A small-molecule ligand and the protein it binds are described below.
Small molecule (SMILES): COc1cc(/C=C/C(=O)O)ccc1O

Sequence of chain 1.B:
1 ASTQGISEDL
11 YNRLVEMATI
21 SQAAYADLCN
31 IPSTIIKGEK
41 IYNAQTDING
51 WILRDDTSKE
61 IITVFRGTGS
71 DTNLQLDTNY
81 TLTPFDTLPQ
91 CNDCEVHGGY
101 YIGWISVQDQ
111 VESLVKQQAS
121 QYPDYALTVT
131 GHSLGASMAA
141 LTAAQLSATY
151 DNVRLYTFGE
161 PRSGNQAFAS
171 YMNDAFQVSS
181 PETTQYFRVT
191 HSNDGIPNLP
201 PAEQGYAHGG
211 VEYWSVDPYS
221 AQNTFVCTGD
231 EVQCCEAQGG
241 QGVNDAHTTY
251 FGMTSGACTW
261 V

Binding-site contacts:
Ligand atom C10 contacts residue TYR80 of chain 1.B at 3.9 Å (hydrophobic).
Ligand atom C10 contacts residue LEU199 of chain 1.B at 3.9 Å (hydrophobic).
Ligand atom O2 contacts residue LEU134 of chain 1.B at 3.1 Å (h-bond).
Ligand atom C8 contacts residue SER133 of chain 1.B at 3.2 Å.
Ligand atom O1 contacts residue THR68 of chain 1.B at 3.7 Å.
Ligand atom O4 contacts residue LEU199 of chain 1.B at 3.8 Å.
Ligand atom O1 contacts residue HIS247 of chain 1.B at 3.5 Å (h-bond).
Ligand atom C2 contacts residue TYR100 of chain 1.B at 3.5 Å (hydrophobic).
Ligand atom C9 contacts residue HIS247 of chain 1.B at 3.9 Å.
Ligand atom O3 contacts residue LEU199 of chain 1.B at 3.8 Å.
Ligand atom C3 contacts residue ASP77 of chain 1.B at 3.8 Å.
Ligand atom C3 contacts residue TYR80 of chain 1.B at 4.0 Å (hydrophobic).
Ligand atom C7 contacts residue ASP77 of chain 1.B at 3.4 Å.
Ligand atom O2 contacts residue THR68 of chain 1.B at 2.7 Å (h-bond).
Ligand atom O2 contacts residue SER133 of chain 1.B at 2.8 Å (h-bond).
Ligand atom O4 contacts residue TYR80 of chain 1.B at 2.7 Å (h-bond).
Ligand atom C10 contacts residue HIS97 of chain 1.B at 4.1 Å.
Ligand atom C2 contacts residue ASP77 of chain 1.B at 3.8 Å.
Ligand atom C8 contacts residue ASP77 of chain 1.B at 3.8 Å.
Ligand atom C9 contacts residue THR68 of chain 1.B at 3.2 Å.
Ligand atom C2 contacts residue ILE196 of chain 1.B at 4.2 Å (hydrophobic).
Ligand atom C10 contacts residue ASP77 of chain 1.B at 3.8 Å.
Ligand atom O3 contacts residue TYR80 of chain 1.B at 3.2 Å (h-bond).
Ligand atom C4 contacts residue LEU199 of chain 1.B at 4.0 Å (hydrophobic).
Ligand atom C1 contacts residue ASP77 of chain 1.B at 3.4 Å.
Ligand atom C1 contacts residue ILE196 of chain 1.B at 4.0 Å (hydrophobic).
Ligand atom O4 contacts residue THR78 of chain 1.B at 3.8 Å.
Ligand atom O1 contacts residue SER133 of chain 1.B at 3.4 Å (h-bond).
Ligand atom C4 contacts residue TYR80 of chain 1.B at 3.8 Å (hydrophobic).
Ligand atom C7 contacts residue SER133 of chain 1.B at 3.3 Å.
Ligand atom C9 contacts residue SER133 of chain 1.B at 2.8 Å.
Ligand atom O3 contacts residue ASP77 of chain 1.B at 3.5 Å (salt-bridge).
Ligand atom C6 contacts residue ILE196 of chain 1.B at 4.1 Å (hydrophobic).
Ligand atom C6 contacts residue ASP77 of chain 1.B at 3.8 Å.
Ligand atom C10 contacts residue TYR100 of chain 1.B at 3.7 Å (hydrophobic).
Ligand atom C7 contacts residue THR68 of chain 1.B at 3.9 Å.
Ligand atom C10 contacts residue PRO161 of chain 1.B at 3.9 Å (hydrophobic).
Ligand atom C4 contacts residue ASP77 of chain 1.B at 4.1 Å.
Ligand atom C8 contacts residue THR68 of chain 1.B at 3.6 Å.
Ligand atom C5 contacts residue ASP77 of chain 1.B at 4.0 Å.